This protein binds this small molecule.
Small molecule (SMILES): CC(=O)N[C@@H]1[C@@H](O)[C@H](O)[C@@H](CO)O[C@H]1O

Sequence of chain 1.A:
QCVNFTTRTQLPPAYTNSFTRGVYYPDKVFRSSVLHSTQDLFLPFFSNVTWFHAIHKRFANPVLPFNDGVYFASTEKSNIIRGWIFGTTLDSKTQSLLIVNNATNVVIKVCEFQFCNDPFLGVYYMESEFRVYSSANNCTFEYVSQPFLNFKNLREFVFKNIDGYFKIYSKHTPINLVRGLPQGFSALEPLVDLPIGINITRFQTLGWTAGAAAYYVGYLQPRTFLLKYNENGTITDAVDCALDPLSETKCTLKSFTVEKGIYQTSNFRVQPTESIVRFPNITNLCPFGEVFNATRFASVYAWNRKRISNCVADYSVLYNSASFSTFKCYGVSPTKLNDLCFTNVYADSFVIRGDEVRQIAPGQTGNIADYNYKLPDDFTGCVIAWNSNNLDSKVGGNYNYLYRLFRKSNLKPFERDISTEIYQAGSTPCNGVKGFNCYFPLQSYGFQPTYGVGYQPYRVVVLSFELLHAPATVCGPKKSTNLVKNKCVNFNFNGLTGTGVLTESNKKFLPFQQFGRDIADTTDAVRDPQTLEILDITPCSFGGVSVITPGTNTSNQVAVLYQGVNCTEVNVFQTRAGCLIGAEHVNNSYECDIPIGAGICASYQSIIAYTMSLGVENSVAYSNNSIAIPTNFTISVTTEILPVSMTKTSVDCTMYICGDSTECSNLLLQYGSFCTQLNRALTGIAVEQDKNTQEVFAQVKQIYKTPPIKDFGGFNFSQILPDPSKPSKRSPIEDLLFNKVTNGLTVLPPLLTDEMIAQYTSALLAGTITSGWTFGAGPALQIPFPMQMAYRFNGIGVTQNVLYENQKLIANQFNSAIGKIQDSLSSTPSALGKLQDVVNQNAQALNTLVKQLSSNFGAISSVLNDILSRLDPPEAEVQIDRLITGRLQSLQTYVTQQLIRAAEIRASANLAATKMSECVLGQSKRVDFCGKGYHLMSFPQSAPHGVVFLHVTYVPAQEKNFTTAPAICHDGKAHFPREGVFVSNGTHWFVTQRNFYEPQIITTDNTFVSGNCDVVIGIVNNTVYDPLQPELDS

Sequence of chain 1.C:
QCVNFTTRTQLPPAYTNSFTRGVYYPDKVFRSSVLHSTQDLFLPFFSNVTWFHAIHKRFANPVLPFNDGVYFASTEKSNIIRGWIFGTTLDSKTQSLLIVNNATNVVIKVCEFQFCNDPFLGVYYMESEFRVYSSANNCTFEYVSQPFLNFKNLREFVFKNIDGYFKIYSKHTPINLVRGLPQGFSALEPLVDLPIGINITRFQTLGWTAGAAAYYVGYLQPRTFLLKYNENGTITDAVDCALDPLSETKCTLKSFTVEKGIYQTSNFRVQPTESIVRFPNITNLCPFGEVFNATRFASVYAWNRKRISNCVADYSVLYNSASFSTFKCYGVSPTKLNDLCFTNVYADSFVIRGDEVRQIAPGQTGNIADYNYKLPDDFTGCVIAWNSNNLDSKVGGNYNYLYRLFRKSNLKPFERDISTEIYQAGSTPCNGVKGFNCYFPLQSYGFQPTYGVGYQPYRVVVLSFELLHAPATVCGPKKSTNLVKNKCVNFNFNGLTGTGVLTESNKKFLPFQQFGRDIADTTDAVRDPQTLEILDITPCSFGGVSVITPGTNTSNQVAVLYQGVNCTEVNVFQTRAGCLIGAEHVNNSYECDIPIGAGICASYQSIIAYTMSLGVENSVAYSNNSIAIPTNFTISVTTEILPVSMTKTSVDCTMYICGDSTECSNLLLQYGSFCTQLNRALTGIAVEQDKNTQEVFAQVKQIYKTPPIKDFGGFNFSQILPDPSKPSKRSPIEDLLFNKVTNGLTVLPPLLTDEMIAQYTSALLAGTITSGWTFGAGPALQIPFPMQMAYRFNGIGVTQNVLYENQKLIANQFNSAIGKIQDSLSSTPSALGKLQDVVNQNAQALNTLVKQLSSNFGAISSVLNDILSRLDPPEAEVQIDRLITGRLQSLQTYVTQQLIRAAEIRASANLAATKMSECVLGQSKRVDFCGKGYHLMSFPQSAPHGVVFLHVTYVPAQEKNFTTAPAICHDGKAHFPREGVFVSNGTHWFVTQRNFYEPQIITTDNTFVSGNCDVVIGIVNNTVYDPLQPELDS

Binding-site contacts:
Ligand atom N2 contacts residue ASN234 of chain 1.A at 2.9 Å (h-bond).
Ligand atom C7 contacts residue GLU465 of chain 1.C at 3.7 Å.
Ligand atom C7 contacts residue ASN234 of chain 1.A at 3.3 Å.
Ligand atom O5 contacts residue THR108 of chain 1.A at 4.1 Å.
Ligand atom C3 contacts residue ASN234 of chain 1.A at 3.8 Å.
Ligand atom C4 contacts residue ASN234 of chain 1.A at 4.2 Å.
Ligand atom C2 contacts residue ASN234 of chain 1.A at 2.5 Å.
Ligand atom C1 contacts residue THR108 of chain 1.A at 4.1 Å.
Ligand atom O7 contacts residue GLU465 of chain 1.C at 2.9 Å (salt-bridge).
Ligand atom C8 contacts residue ASN234 of chain 1.A at 3.8 Å.
Ligand atom C5 contacts residue THR236 of chain 1.A at 4.2 Å.
Ligand atom O5 contacts residue THR236 of chain 1.A at 4.4 Å.
Ligand atom O5 contacts residue ASN234 of chain 1.A at 2.4 Å (h-bond).
Ligand atom C5 contacts residue ASN234 of chain 1.A at 3.7 Å.
Ligand atom O7 contacts residue ASN234 of chain 1.A at 3.3 Å (h-bond).
Ligand atom C8 contacts residue GLU465 of chain 1.C at 3.3 Å.
Ligand atom C1 contacts residue ASN234 of chain 1.A at 1.4 Å.
Ligand atom C1 contacts residue THR236 of chain 1.A at 4.0 Å.